This small molecule binds to this protein.
Small molecule (SMILES): Clc1nc(Cl)c2[nH]cnc2n1

Sequence of chain 1.J:
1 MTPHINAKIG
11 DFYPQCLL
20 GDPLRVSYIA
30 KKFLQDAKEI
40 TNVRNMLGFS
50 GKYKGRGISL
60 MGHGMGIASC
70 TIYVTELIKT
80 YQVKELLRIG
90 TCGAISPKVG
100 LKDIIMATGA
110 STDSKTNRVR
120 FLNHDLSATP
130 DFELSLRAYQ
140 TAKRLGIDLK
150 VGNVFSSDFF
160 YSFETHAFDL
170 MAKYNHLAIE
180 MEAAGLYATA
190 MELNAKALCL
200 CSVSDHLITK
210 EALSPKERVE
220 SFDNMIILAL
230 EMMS

Binding-site contacts:
Ligand atom C6 contacts residue GLY92 of chain 1.J at 3.9 Å.
Ligand atom C5 contacts residue PHE159 of chain 1.J at 3.8 Å (hydrophobic).
Ligand atom N7 contacts residue ILE178 of chain 1.J at 3.8 Å.
Ligand atom C6 contacts residue PHE159 of chain 1.J at 4.0 Å (hydrophobic).
Ligand atom N3 contacts residue PHE159 of chain 1.J at 3.7 Å.
Ligand atom N9 contacts residue PHE158 of chain 1.J at 4.1 Å.
Ligand atom CL2 contacts residue CYS91 of chain 1.J at 3.8 Å.
Ligand atom C6 contacts residue IMD1 of chain 1.GA at 4.0 Å.
Ligand atom C5 contacts residue GLU179 of chain 1.J at 4.1 Å.
Ligand atom N1 contacts residue GLY92 of chain 1.J at 3.5 Å (h-bond).
Ligand atom C2 contacts residue PHE159 of chain 1.J at 3.8 Å (hydrophobic).
Ligand atom CL1 contacts residue LEU206 of chain 1.J at 3.8 Å.
Ligand atom N7 contacts residue MET180 of chain 1.J at 3.3 Å.
Ligand atom N7 contacts residue GLU179 of chain 1.J at 3.6 Å.
Ligand atom N1 contacts residue PHE159 of chain 1.J at 4.0 Å.
Ligand atom C4 contacts residue ILE178 of chain 1.J at 4.1 Å (hydrophobic).
Ligand atom C8 contacts residue PHE158 of chain 1.J at 3.5 Å (hydrophobic).
Ligand atom CL1 contacts residue ASP204 of chain 1.J at 3.7 Å.
Ligand atom C2 contacts residue CYS91 of chain 1.J at 4.2 Å (hydrophobic).
Ligand atom C6 contacts residue ILE178 of chain 1.J at 3.6 Å (hydrophobic).
Ligand atom N9 contacts residue ILE178 of chain 1.J at 3.9 Å.
Ligand atom CL2 contacts residue GLU179 of chain 1.J at 3.7 Å.
Ligand atom C4 contacts residue PHE159 of chain 1.J at 3.7 Å (hydrophobic).
Ligand atom CL2 contacts residue THR90 of chain 1.J at 3.4 Å.
Ligand atom N1 contacts residue CYS91 of chain 1.J at 3.7 Å.
Ligand atom C6 contacts residue CYS91 of chain 1.J at 4.1 Å (hydrophobic).
Ligand atom N9 contacts residue PHE159 of chain 1.J at 3.9 Å.
Ligand atom C8 contacts residue PHE159 of chain 1.J at 4.0 Å (hydrophobic).
Ligand atom N1 contacts residue ILE178 of chain 1.J at 4.2 Å.
Ligand atom C8 contacts residue MET180 of chain 1.J at 3.7 Å (hydrophobic).
Ligand atom C8 contacts residue ILE178 of chain 1.J at 3.5 Å (hydrophobic).
Ligand atom CL2 contacts residue IMD1 of chain 1.GA at 3.1 Å.
Ligand atom C6 contacts residue GLU179 of chain 1.J at 4.3 Å.
Ligand atom N7 contacts residue PHE159 of chain 1.J at 4.0 Å.
Ligand atom C5 contacts residue ILE178 of chain 1.J at 3.6 Å (hydrophobic).
Ligand atom CL2 contacts residue ILE178 of chain 1.J at 3.9 Å.
Ligand atom CL1 contacts residue GLY92 of chain 1.J at 3.8 Å.
Ligand atom N3 contacts residue LEU206 of chain 1.J at 4.0 Å.
Ligand atom C2 contacts residue GLY92 of chain 1.J at 3.6 Å.
Ligand atom N3 contacts residue GLY92 of chain 1.J at 4.2 Å.